A protein and the small-molecule ligand that binds it are described below.
Small molecule (SMILES): CN(C)C(=O)c1cnn(C)c1C(=O)Nc1ccn2cc(-c3cccc(F)c3)nc2n1

Sequence of chain 1.C:
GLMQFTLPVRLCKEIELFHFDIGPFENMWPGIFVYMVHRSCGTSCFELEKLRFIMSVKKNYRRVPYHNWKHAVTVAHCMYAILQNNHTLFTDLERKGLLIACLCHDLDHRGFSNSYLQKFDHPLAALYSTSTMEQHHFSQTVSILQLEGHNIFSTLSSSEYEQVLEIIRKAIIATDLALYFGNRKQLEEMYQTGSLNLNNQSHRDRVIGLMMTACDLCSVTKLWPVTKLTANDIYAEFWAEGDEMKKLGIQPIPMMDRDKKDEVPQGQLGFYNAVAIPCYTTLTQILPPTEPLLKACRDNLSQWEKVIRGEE

Binding-site contacts:
Ligand atom C12 contacts residue LYS272 of chain 1.C at 3.6 Å.
Ligand atom C14 contacts residue VAL276 of chain 1.C at 3.7 Å (hydrophobic).
Ligand atom C21 contacts residue PHE283 of chain 1.C at 3.8 Å (hydrophobic).
Ligand atom F16 contacts residue LYS272 of chain 1.C at 3.1 Å.
Ligand atom C29 contacts residue GLN280 of chain 1.C at 3.4 Å.
Ligand atom F16 contacts residue VAL276 of chain 1.C at 2.9 Å.
Ligand atom C3 contacts residue MET267 of chain 1.C at 3.6 Å (hydrophobic).
Ligand atom O28 contacts residue GLN280 of chain 1.C at 3.1 Å (h-bond).
Ligand atom N24 contacts residue PHE250 of chain 1.C at 3.7 Å.
Ligand atom C8 contacts residue GLY279 of chain 1.C at 3.5 Å.
Ligand atom C8 contacts residue MET267 of chain 1.C at 3.7 Å (hydrophobic).
Ligand atom C13 contacts residue PRO266 of chain 1.C at 3.2 Å (hydrophobic).
Ligand atom N4 contacts residue GLN280 of chain 1.C at 3.6 Å.
Ligand atom C2 contacts residue MET267 of chain 1.C at 3.5 Å (hydrophobic).
Ligand atom O20 contacts residue PHE283 of chain 1.C at 3.3 Å.
Ligand atom C1 contacts residue MET267 of chain 1.C at 3.4 Å (hydrophobic).
Ligand atom N17 contacts residue PHE283 of chain 1.C at 3.4 Å.
Ligand atom N4 contacts residue MET267 of chain 1.C at 3.5 Å (h-bond).
Ligand atom C14 contacts residue GLU275 of chain 1.C at 3.5 Å.
Ligand atom N9 contacts residue TYR247 of chain 1.C at 2.6 Å (h-bond).
Ligand atom N6 contacts residue MET267 of chain 1.C at 3.7 Å.
Ligand atom N27 contacts residue ILE246 of chain 1.C at 3.7 Å.
Ligand atom C29 contacts residue ILE246 of chain 1.C at 3.6 Å (hydrophobic).
Ligand atom C1 contacts residue PHE283 of chain 1.C at 3.7 Å (hydrophobic).
Ligand atom C10 contacts residue MET267 of chain 1.C at 3.6 Å (hydrophobic).
Ligand atom C10 contacts residue GLY279 of chain 1.C at 3.6 Å.
Ligand atom C15 contacts residue MET267 of chain 1.C at 3.7 Å (hydrophobic).
Ligand atom N27 contacts residue PHE283 of chain 1.C at 3.7 Å.
Ligand atom C5 contacts residue TYR247 of chain 1.C at 3.3 Å (hydrophobic).
Ligand atom N9 contacts residue MET267 of chain 1.C at 3.8 Å.
Ligand atom C30 contacts residue SER231 of chain 1.C at 3.6 Å.
Ligand atom C2 contacts residue PHE283 of chain 1.C at 3.5 Å (hydrophobic).
Ligand atom N4 contacts residue TYR247 of chain 1.C at 3.4 Å (h-bond).
Ligand atom F16 contacts residue GLU275 of chain 1.C at 3.2 Å.
Ligand atom C5 contacts residue MET267 of chain 1.C at 3.6 Å (hydrophobic).
Ligand atom C15 contacts residue PRO266 of chain 1.C at 3.7 Å (hydrophobic).
Ligand atom C14 contacts residue LYS272 of chain 1.C at 3.7 Å.
Ligand atom C12 contacts residue GLU275 of chain 1.C at 3.7 Å.
Ligand atom C19 contacts residue PHE283 of chain 1.C at 3.6 Å (hydrophobic).
Ligand atom C18 contacts residue PHE283 of chain 1.C at 3.2 Å (hydrophobic).